Sequence of chain 1.B:
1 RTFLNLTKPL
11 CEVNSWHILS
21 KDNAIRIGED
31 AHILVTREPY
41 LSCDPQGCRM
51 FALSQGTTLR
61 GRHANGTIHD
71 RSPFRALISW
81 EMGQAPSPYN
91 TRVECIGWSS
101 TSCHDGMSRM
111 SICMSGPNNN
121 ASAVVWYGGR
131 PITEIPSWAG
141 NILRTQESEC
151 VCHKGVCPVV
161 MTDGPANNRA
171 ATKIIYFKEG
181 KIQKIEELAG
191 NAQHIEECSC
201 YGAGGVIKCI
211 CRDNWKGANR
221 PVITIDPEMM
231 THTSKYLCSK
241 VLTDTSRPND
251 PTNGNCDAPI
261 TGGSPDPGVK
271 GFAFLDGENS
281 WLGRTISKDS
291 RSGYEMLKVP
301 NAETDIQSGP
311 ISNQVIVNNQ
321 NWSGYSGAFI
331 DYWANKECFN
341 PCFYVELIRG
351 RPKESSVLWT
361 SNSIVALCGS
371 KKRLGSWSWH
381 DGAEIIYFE

Binding-site contacts:
Ligand atom C8 contacts residue LEU358 of chain 1.D at 3.6 Å (hydrophobic).
Ligand atom C7 contacts residue LEU358 of chain 1.D at 4.0 Å (hydrophobic).
Ligand atom C1 contacts residue TYR387 of chain 1.B at 4.3 Å (hydrophobic).
Ligand atom N2 contacts residue ASN65 of chain 1.D at 3.8 Å.
Ligand atom C2 contacts residue ASN65 of chain 1.D at 3.2 Å.
Ligand atom O7 contacts residue TYR387 of chain 1.B at 3.7 Å.
Ligand atom C7 contacts residue ASN65 of chain 1.D at 4.0 Å.
Ligand atom O5 contacts residue TYR387 of chain 1.B at 4.4 Å.
Ligand atom O5 contacts residue ASN65 of chain 1.D at 2.7 Å (h-bond).
Ligand atom C1 contacts residue ASN65 of chain 1.D at 2.3 Å.
Ligand atom C5 contacts residue ASN65 of chain 1.D at 4.1 Å.
Ligand atom C2 contacts residue TYR387 of chain 1.B at 4.4 Å (hydrophobic).
Ligand atom O7 contacts residue ASN65 of chain 1.D at 3.7 Å.
Ligand atom N2 contacts residue LEU358 of chain 1.D at 4.3 Å.

The protein below binds the small molecule below.
Small molecule (SMILES): CC(=O)N[C@@H]1[C@@H](O)[C@H](O)[C@@H](CO)O[C@H]1O

Sequence of chain 1.D:
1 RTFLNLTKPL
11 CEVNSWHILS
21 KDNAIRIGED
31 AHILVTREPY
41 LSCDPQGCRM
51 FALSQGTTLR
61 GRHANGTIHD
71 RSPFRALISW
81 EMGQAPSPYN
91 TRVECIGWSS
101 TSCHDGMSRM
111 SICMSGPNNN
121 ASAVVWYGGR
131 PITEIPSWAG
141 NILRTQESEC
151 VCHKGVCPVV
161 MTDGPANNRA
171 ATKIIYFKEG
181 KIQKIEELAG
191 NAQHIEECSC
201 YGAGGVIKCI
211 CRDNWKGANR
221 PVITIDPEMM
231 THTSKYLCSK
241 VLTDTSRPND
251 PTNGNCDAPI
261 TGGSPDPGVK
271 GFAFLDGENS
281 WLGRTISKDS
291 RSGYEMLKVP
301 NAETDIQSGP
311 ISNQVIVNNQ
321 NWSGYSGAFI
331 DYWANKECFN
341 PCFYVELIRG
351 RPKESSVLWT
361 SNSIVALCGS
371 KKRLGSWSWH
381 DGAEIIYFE